The small molecule below binds the protein below.
Small molecule (SMILES): CCCCCCCCCCCC[N+](C)(C)CCCS(=O)(=O)O

Sequence of chain 17.A:
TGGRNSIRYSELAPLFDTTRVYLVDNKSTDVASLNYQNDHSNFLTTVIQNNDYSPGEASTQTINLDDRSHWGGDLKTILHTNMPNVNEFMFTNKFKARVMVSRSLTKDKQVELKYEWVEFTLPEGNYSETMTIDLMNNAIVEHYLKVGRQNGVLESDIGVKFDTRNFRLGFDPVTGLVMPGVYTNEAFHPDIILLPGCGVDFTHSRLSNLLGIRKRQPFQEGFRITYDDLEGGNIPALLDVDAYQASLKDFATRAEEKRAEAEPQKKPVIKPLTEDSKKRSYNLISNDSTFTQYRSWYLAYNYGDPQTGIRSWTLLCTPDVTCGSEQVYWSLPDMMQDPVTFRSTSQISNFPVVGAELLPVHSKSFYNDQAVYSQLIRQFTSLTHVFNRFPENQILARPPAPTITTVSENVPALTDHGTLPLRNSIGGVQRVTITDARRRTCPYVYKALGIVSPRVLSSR

Binding-site contacts:
Ligand atom N1 contacts residue ARG98 of chain 17.A at 4.3 Å.
Ligand atom C15 contacts residue ARG224 of chain 17.A at 3.3 Å.
Ligand atom C1 contacts residue ARG98 of chain 17.A at 3.2 Å.
Ligand atom C1 contacts residue ARG224 of chain 17.A at 3.8 Å.
Ligand atom C3 contacts residue ARG224 of chain 17.A at 3.5 Å.
Ligand atom N1 contacts residue ARG224 of chain 17.A at 4.2 Å.
Ligand atom O1S contacts residue THR226 of chain 17.A at 4.3 Å.
Ligand atom C15 contacts residue TRP117 of chain 17.A at 4.2 Å (hydrophobic).
Ligand atom C13 contacts residue ARG224 of chain 17.A at 4.1 Å.
Ligand atom O1S contacts residue ARG98 of chain 17.A at 3.6 Å.
Ligand atom O1S contacts residue ASP228 of chain 17.A at 3.6 Å.
Ligand atom C16 contacts residue TRP117 of chain 17.A at 3.7 Å (hydrophobic).
Ligand atom C3 contacts residue TRP117 of chain 17.A at 3.5 Å (hydrophobic).
Ligand atom C2 contacts residue ARG224 of chain 17.A at 3.8 Å.
Ligand atom O3S contacts residue THR226 of chain 17.A at 4.0 Å.
Ligand atom C16 contacts residue ARG224 of chain 17.A at 4.0 Å.
Ligand atom C2 contacts residue ARG98 of chain 17.A at 3.4 Å.
Ligand atom C3 contacts residue ARG98 of chain 17.A at 3.2 Å.
Ligand atom C14 contacts residue ARG224 of chain 17.A at 4.5 Å.
Ligand atom N1 contacts residue TRP117 of chain 17.A at 4.1 Å.
Ligand atom S1 contacts residue ARG98 of chain 17.A at 4.4 Å.